The small molecule below binds the protein below.
Small molecule (SMILES): CCc1nc(N)nc(N)c1OCCCOc1ccc(-c2c(N)nc(N)nc2CC)cc1

Sequence of chain 1.A:
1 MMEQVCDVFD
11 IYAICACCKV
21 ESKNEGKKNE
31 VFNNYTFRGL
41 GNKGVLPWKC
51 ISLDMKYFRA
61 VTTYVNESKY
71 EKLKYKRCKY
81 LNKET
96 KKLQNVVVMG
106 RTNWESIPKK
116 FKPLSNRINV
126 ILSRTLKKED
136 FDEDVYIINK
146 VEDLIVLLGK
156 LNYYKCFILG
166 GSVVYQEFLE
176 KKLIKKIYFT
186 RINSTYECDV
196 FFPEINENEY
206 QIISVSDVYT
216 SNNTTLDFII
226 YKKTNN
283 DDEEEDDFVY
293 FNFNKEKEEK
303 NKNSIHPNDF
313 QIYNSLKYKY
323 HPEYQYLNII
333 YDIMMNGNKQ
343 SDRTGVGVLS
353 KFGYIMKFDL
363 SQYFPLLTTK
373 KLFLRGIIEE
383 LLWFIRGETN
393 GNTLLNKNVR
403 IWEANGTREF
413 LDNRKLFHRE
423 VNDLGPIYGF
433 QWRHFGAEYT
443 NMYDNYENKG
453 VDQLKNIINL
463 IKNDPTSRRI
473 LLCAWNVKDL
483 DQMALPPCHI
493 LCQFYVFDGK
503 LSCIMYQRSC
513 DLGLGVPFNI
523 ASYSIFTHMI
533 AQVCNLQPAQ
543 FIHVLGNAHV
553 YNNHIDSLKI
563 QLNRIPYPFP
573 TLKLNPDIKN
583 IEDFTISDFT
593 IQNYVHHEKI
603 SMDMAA

Binding-site contacts:
Ligand atom C2 contacts residue CYS15 of chain 1.A at 3.5 Å (hydrophobic).
Ligand atom C6 contacts residue PHE58 of chain 1.A at 3.7 Å (hydrophobic).
Ligand atom N29 contacts residue PHE116 of chain 1.A at 3.2 Å.
Ligand atom C25 contacts residue PHE116 of chain 1.A at 3.8 Å (hydrophobic).
Ligand atom C2 contacts residue ALA16 of chain 1.A at 3.7 Å (hydrophobic).
Ligand atom C6 contacts residue NAP1 of chain 1.D at 3.5 Å.
Ligand atom C6 contacts residue CYS15 of chain 1.A at 3.9 Å (hydrophobic).
Ligand atom C17 contacts residue SER111 of chain 1.A at 3.8 Å.
Ligand atom C4 contacts residue NAP1 of chain 1.D at 3.8 Å.
Ligand atom C10 contacts residue ASP54 of chain 1.A at 3.7 Å.
Ligand atom C5 contacts residue NAP1 of chain 1.D at 3.4 Å.
Ligand atom N8 contacts residue CYS15 of chain 1.A at 3.0 Å (h-bond).
Ligand atom C30 contacts residue PHE116 of chain 1.A at 3.7 Å (hydrophobic).
Ligand atom N8 contacts residue ILE14 of chain 1.A at 3.6 Å.
Ligand atom N1 contacts residue ILE14 of chain 1.A at 3.4 Å.
Ligand atom N7 contacts residue TYR170 of chain 1.A at 3.4 Å (h-bond).
Ligand atom C31 contacts residue PHE116 of chain 1.A at 3.8 Å (hydrophobic).
Ligand atom C10 contacts residue MET55 of chain 1.A at 3.4 Å (hydrophobic).
Ligand atom C17 contacts residue ILE112 of chain 1.A at 3.7 Å (hydrophobic).
Ligand atom N7 contacts residue PHE58 of chain 1.A at 3.8 Å.
Ligand atom N8 contacts residue THR185 of chain 1.A at 3.3 Å (h-bond).
Ligand atom C14 contacts residue ASN108 of chain 1.A at 3.3 Å.
Ligand atom N24 contacts residue PHE116 of chain 1.A at 3.4 Å.
Ligand atom O11 contacts residue NAP1 of chain 1.D at 3.7 Å.
Ligand atom C6 contacts residue ILE14 of chain 1.A at 3.5 Å (hydrophobic).
Ligand atom N8 contacts residue ASP54 of chain 1.A at 2.9 Å (salt-bridge).
Ligand atom C9 contacts residue ASP54 of chain 1.A at 3.2 Å.
Ligand atom C4 contacts residue ASP54 of chain 1.A at 3.4 Å.
Ligand atom N7 contacts residue ILE14 of chain 1.A at 2.8 Å (h-bond).
Ligand atom O15 contacts residue ASN108 of chain 1.A at 3.0 Å (h-bond).
Ligand atom N3 contacts residue ALA16 of chain 1.A at 3.5 Å.
Ligand atom N7 contacts residue LEU164 of chain 1.A at 3.3 Å (h-bond).
Ligand atom C13 contacts residue LEU164 of chain 1.A at 3.8 Å (hydrophobic).
Ligand atom N1 contacts residue CYS15 of chain 1.A at 3.3 Å.
Ligand atom N1 contacts residue PHE58 of chain 1.A at 3.7 Å.
Ligand atom N3 contacts residue ASP54 of chain 1.A at 2.7 Å (salt-bridge).
Ligand atom N1 contacts residue ALA16 of chain 1.A at 3.8 Å.
Ligand atom C12 contacts residue PHE58 of chain 1.A at 3.6 Å (hydrophobic).
Ligand atom C2 contacts residue ASP54 of chain 1.A at 3.6 Å.
Ligand atom N28 contacts residue PRO113 of chain 1.A at 3.8 Å.